Binding-site contacts:
Ligand atom C22 contacts residue JV01 of chain 1.I at 4.2 Å.
Ligand atom S1 contacts residue GLU487 of chain 1.A at 4.0 Å.
Ligand atom C1 contacts residue TRP41 of chain 1.B at 3.6 Å (hydrophobic).
Ligand atom C13 contacts residue SER414 of chain 1.A at 4.2 Å.
Ligand atom C9 contacts residue JV01 of chain 1.I at 3.8 Å.
Ligand atom C18 contacts residue JV01 of chain 1.I at 4.4 Å.
Ligand atom C11 contacts residue JV01 of chain 1.I at 3.1 Å.
Ligand atom C23 contacts residue TYR130 of chain 1.B at 3.7 Å (hydrophobic).
Ligand atom C23 contacts residue JV01 of chain 1.I at 3.6 Å.
Ligand atom C25 contacts residue JV01 of chain 1.I at 3.4 Å.
Ligand atom S2 contacts residue GLU38 of chain 1.B at 3.4 Å (salt-bridge).
Ligand atom C3 contacts residue JV01 of chain 1.I at 4.4 Å.
Ligand atom C14 contacts residue GLU487 of chain 1.A at 3.8 Å.
Ligand atom C17 contacts residue JV01 of chain 1.I at 4.3 Å.
Ligand atom C2 contacts residue TRP41 of chain 1.B at 3.8 Å (hydrophobic).
Ligand atom C13 contacts residue GLU487 of chain 1.A at 3.0 Å.
Ligand atom C7 contacts residue JV01 of chain 1.I at 3.4 Å.
Ligand atom C15 contacts residue JV01 of chain 1.I at 3.7 Å.
Ligand atom C12 contacts residue JV01 of chain 1.I at 3.8 Å.
Ligand atom C8 contacts residue JV01 of chain 1.I at 3.8 Å.
Ligand atom C24 contacts residue JV01 of chain 1.I at 2.6 Å.
Ligand atom C19 contacts residue GLU38 of chain 1.B at 4.1 Å.
Ligand atom S1 contacts residue SER414 of chain 1.A at 3.6 Å.
Ligand atom C20 contacts residue TYR130 of chain 1.B at 4.2 Å (hydrophobic).
Ligand atom C21 contacts residue SER34 of chain 1.B at 3.4 Å.
Ligand atom C11 contacts residue PHE416 of chain 1.A at 4.4 Å (hydrophobic).
Ligand atom C10 contacts residue JV01 of chain 1.I at 3.6 Å.
Ligand atom N2 contacts residue JV01 of chain 1.I at 3.7 Å.
Ligand atom C21 contacts residue TYR130 of chain 1.B at 4.1 Å (hydrophobic).
Ligand atom C16 contacts residue JV01 of chain 1.I at 3.8 Å.
Ligand atom C12 contacts residue SER415 of chain 1.A at 3.6 Å.
Ligand atom S1 contacts residue SER415 of chain 1.A at 4.3 Å.
Ligand atom C21 contacts residue LEU37 of chain 1.B at 3.9 Å (hydrophobic).
Ligand atom S2 contacts residue LEU37 of chain 1.B at 3.4 Å (h-bond).
Ligand atom C12 contacts residue PHE416 of chain 1.A at 3.6 Å (hydrophobic).
Ligand atom C21 contacts residue GLU38 of chain 1.B at 3.7 Å.
Ligand atom C6 contacts residue JV01 of chain 1.I at 3.4 Å.
Ligand atom N1 contacts residue JV01 of chain 1.I at 3.3 Å.
Ligand atom C22 contacts residue TYR130 of chain 1.B at 3.1 Å (hydrophobic).
Ligand atom C20 contacts residue GLU38 of chain 1.B at 4.1 Å.

Sequence of chain 1.A:
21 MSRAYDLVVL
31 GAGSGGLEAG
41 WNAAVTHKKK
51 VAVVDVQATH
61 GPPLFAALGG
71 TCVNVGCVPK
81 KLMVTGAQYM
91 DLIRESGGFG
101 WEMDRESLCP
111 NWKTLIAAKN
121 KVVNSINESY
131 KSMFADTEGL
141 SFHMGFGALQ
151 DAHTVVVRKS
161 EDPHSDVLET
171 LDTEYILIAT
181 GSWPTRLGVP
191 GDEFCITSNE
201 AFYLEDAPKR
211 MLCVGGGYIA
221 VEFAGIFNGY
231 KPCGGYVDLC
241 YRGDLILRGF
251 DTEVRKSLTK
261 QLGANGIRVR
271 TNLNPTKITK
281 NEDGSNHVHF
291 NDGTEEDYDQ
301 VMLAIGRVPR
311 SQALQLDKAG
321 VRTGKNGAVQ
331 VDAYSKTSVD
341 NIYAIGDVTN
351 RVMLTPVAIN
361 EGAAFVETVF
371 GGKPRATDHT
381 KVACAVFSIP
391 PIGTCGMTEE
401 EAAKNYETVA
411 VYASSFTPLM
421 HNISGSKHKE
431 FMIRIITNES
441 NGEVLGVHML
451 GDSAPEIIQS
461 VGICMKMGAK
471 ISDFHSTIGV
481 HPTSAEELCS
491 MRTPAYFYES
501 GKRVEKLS

Sequence of chain 1.B:
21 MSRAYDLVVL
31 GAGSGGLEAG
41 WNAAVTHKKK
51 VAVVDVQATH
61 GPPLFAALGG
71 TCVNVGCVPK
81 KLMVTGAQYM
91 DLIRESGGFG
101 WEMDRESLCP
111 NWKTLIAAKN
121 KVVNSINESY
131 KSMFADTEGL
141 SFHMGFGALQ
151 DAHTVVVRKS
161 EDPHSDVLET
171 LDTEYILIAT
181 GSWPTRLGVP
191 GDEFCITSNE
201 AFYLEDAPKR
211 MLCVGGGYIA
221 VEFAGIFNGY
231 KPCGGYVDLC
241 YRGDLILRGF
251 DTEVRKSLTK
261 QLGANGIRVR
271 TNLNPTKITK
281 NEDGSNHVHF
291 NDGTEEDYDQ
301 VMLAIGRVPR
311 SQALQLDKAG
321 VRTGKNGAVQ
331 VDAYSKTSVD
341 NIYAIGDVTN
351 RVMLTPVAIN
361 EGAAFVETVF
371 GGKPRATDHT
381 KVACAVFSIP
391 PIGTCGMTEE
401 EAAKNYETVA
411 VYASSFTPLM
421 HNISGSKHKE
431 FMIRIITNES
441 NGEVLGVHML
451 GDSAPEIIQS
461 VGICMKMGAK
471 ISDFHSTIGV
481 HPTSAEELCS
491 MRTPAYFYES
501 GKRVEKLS

The small molecule below binds the protein below.
Small molecule (SMILES): CCc1ccc(-n2c(-c3ccc(SC)cc3)cc(CN3CCSCC3)c2C)cc1